This small molecule binds to this protein.
Small molecule (SMILES): CC(=O)N[C@@H](Cc1ccc(OP(=O)(O)O)cc1)C(=O)NC1(C(=O)N[C@@H](CC(N)=O)C(N)=O)CC1

Sequence of chain 1.A:
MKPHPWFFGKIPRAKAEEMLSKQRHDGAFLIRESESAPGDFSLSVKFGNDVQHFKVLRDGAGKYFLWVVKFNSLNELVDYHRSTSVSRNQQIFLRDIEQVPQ

Binding-site contacts:
Ligand atom O1P contacts residue SER38 of chain 1.A at 2.6 Å (h-bond).
Ligand atom O contacts residue LYS57 of chain 1.A at 3.7 Å.
Ligand atom CG contacts residue LYS57 of chain 1.A at 3.6 Å.
Ligand atom OD1 contacts residue PHE56 of chain 1.A at 3.4 Å.
Ligand atom O2P contacts residue SER38 of chain 1.A at 3.8 Å.
Ligand atom CA contacts residue HIS55 of chain 1.A at 3.2 Å.
Ligand atom O3P contacts residue ARG15 of chain 1.A at 2.8 Å (salt-bridge).
Ligand atom OH contacts residue ARG15 of chain 1.A at 3.8 Å.
Ligand atom ND2 contacts residue LEU68 of chain 1.A at 2.9 Å (h-bond).
Ligand atom CA contacts residue TRP69 of chain 1.A at 3.5 Å (hydrophobic).
Ligand atom CG contacts residue LYS57 of chain 1.A at 3.5 Å.
Ligand atom O2P contacts residue ARG34 of chain 1.A at 3.5 Å (salt-bridge).
Ligand atom CH3 contacts residue ARG15 of chain 1.A at 3.7 Å.
Ligand atom O2P contacts residue SER36 of chain 1.A at 2.7 Å (h-bond).
Ligand atom O contacts residue TRP69 of chain 1.A at 3.2 Å.
Ligand atom O1P contacts residue SER36 of chain 1.A at 3.7 Å.
Ligand atom O3P contacts residue ARG34 of chain 1.A at 2.8 Å (salt-bridge).
Ligand atom O contacts residue HIS55 of chain 1.A at 3.8 Å.
Ligand atom CE2 contacts residue ARG15 of chain 1.A at 3.5 Å.
Ligand atom CD2 contacts residue PHE56 of chain 1.A at 3.8 Å (hydrophobic).
Ligand atom O contacts residue ARG15 of chain 1.A at 2.9 Å (salt-bridge).
Ligand atom P contacts residue ARG34 of chain 1.A at 3.8 Å.
Ligand atom OH contacts residue SER38 of chain 1.A at 3.5 Å (h-bond).
Ligand atom C contacts residue ARG15 of chain 1.A at 3.7 Å.
Ligand atom CZ contacts residue ARG15 of chain 1.A at 3.6 Å.
Ligand atom ND2 contacts residue LYS57 of chain 1.A at 2.8 Å (salt-bridge).
Ligand atom P contacts residue SER36 of chain 1.A at 3.8 Å.
Ligand atom CG contacts residue PHE56 of chain 1.A at 3.4 Å (hydrophobic).
Ligand atom CA contacts residue HIS55 of chain 1.A at 3.9 Å.
Ligand atom OD1 contacts residue LYS57 of chain 1.A at 2.8 Å (salt-bridge).
Ligand atom CD2 contacts residue LYS57 of chain 1.A at 3.7 Å.
Ligand atom P contacts residue SER38 of chain 1.A at 3.5 Å.
Ligand atom CB contacts residue LYS57 of chain 1.A at 3.8 Å.
Ligand atom CG contacts residue LEU68 of chain 1.A at 3.8 Å (hydrophobic).
Ligand atom C contacts residue HIS55 of chain 1.A at 3.5 Å.
Ligand atom CB contacts residue TRP69 of chain 1.A at 3.6 Å (hydrophobic).
Ligand atom CB contacts residue LEU68 of chain 1.A at 3.7 Å (hydrophobic).
Ligand atom O2P contacts residue SER44 of chain 1.A at 2.7 Å (h-bond).
Ligand atom CB contacts residue HIS55 of chain 1.A at 3.7 Å.
Ligand atom N contacts residue HIS55 of chain 1.A at 2.7 Å (h-bond).